A protein and the small-molecule ligand that binds it are described below.
Small molecule (SMILES): CC(=O)N[C@@H]1[C@@H](O)[C@H](O)[C@@H](CO)O[C@H]1O

Binding-site contacts:
Ligand atom O5 contacts residue ALA33 of chain 1.E at 4.0 Å.
Ligand atom N2 contacts residue ASN32 of chain 1.E at 2.9 Å (h-bond).
Ligand atom C3 contacts residue ASN32 of chain 1.E at 3.8 Å.
Ligand atom O7 contacts residue ASN32 of chain 1.E at 2.9 Å (h-bond).
Ligand atom C4 contacts residue ASN32 of chain 1.E at 4.3 Å.
Ligand atom C2 contacts residue ASN32 of chain 1.E at 2.4 Å.
Ligand atom C6 contacts residue THR34 of chain 1.E at 4.1 Å.
Ligand atom O5 contacts residue THR312 of chain 1.E at 4.3 Å.
Ligand atom C7 contacts residue ASN32 of chain 1.E at 3.1 Å.
Ligand atom O6 contacts residue THR34 of chain 1.E at 3.8 Å.
Ligand atom C8 contacts residue ASN32 of chain 1.E at 4.3 Å.
Ligand atom C5 contacts residue ASN32 of chain 1.E at 3.7 Å.
Ligand atom C1 contacts residue ASN32 of chain 1.E at 1.5 Å.
Ligand atom O5 contacts residue ASN32 of chain 1.E at 2.5 Å (h-bond).

Sequence of chain 1.E:
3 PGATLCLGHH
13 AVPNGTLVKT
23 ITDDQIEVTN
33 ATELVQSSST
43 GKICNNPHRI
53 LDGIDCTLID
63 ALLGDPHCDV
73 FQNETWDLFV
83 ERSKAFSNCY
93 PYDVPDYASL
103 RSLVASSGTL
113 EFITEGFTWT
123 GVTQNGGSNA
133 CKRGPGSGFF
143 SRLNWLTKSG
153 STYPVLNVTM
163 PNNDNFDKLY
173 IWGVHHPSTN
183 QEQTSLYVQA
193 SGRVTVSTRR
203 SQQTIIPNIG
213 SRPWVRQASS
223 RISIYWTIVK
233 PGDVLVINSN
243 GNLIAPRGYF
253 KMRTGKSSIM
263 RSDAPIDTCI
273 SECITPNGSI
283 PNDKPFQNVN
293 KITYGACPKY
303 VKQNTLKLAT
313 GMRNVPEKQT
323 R